Sequence of chain 3.A:
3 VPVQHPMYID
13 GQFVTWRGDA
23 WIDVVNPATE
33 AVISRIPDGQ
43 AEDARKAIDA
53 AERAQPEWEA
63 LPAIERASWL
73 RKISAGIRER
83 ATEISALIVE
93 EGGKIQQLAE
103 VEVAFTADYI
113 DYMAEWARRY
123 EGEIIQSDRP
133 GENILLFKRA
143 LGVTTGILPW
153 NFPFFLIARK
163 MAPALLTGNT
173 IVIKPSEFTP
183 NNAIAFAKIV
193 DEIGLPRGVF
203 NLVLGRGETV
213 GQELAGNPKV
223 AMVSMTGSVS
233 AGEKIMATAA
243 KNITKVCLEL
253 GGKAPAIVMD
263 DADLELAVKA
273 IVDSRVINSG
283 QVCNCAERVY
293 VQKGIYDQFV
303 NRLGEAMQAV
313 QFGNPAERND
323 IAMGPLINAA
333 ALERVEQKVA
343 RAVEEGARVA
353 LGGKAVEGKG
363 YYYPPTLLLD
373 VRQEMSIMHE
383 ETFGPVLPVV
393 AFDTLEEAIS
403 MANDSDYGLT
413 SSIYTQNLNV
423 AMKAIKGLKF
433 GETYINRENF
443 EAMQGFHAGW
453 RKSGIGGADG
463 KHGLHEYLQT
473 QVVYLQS

Binding-site contacts:
Ligand atom C6 contacts residue ASN316 of chain 3.A at 3.6 Å.
Ligand atom C20 contacts residue GLY360 of chain 3.A at 4.3 Å.
Ligand atom C5 contacts residue TYR364 of chain 3.A at 3.7 Å (hydrophobic).
Ligand atom C20 contacts residue GLU359 of chain 3.A at 4.5 Å.
Ligand atom C14 contacts residue TYR364 of chain 3.A at 4.2 Å (hydrophobic).
Ligand atom C2 contacts residue PHE314 of chain 3.A at 4.3 Å (hydrophobic).
Ligand atom C24 contacts residue GLY360 of chain 3.A at 4.4 Å.
Ligand atom C1 contacts residue PHE314 of chain 3.A at 3.7 Å (hydrophobic).
Ligand atom C3 contacts residue PHE314 of chain 3.A at 4.1 Å (hydrophobic).
Ligand atom C18 contacts residue PHE314 of chain 3.A at 3.7 Å (hydrophobic).
Ligand atom C18 contacts residue TYR364 of chain 3.A at 3.8 Å (hydrophobic).
Ligand atom C14 contacts residue LYS361 of chain 3.A at 4.3 Å.
Ligand atom O2 contacts residue ARG320 of chain 3.A at 2.8 Å (salt-bridge).
Ligand atom C1 contacts residue ASN316 of chain 3.A at 4.3 Å.
Ligand atom C2 contacts residue ARG320 of chain 3.A at 3.9 Å.
Ligand atom C22 contacts residue LYS361 of chain 3.A at 4.1 Å.
Ligand atom C5 contacts residue ASN316 of chain 3.A at 4.3 Å.
Ligand atom C18 contacts residue VAL358 of chain 3.A at 4.4 Å (hydrophobic).
Ligand atom C6 contacts residue GLY315 of chain 3.A at 3.4 Å.
Ligand atom C1 contacts residue GLY315 of chain 3.A at 3.5 Å.
Ligand atom C6 contacts residue TYR364 of chain 3.A at 4.4 Å (hydrophobic).
Ligand atom C1 contacts residue ARG320 of chain 3.A at 3.4 Å.
Ligand atom O2 contacts residue GLY315 of chain 3.A at 4.0 Å.
Ligand atom C13 contacts residue LYS361 of chain 3.A at 4.3 Å.
Ligand atom C5 contacts residue GLY315 of chain 3.A at 3.7 Å.
Ligand atom C21 contacts residue LYS361 of chain 3.A at 4.0 Å.
Ligand atom C5 contacts residue PHE314 of chain 3.A at 4.2 Å (hydrophobic).
Ligand atom C6 contacts residue PHE314 of chain 3.A at 4.4 Å (hydrophobic).
Ligand atom C24 contacts residue GLU359 of chain 3.A at 4.3 Å.
Ligand atom O2 contacts residue ASN316 of chain 3.A at 4.4 Å.

A small-molecule ligand and the protein it binds are described below.
Small molecule (SMILES): C[C@H](CCC(=O)O)[C@H]1CC[C@H]2[C@@H]3CC[C@@H]4C[C@H](O)CC[C@]4(C)[C@H]3C[C@H](O)[C@]12C